Sequence of chain 1.A:
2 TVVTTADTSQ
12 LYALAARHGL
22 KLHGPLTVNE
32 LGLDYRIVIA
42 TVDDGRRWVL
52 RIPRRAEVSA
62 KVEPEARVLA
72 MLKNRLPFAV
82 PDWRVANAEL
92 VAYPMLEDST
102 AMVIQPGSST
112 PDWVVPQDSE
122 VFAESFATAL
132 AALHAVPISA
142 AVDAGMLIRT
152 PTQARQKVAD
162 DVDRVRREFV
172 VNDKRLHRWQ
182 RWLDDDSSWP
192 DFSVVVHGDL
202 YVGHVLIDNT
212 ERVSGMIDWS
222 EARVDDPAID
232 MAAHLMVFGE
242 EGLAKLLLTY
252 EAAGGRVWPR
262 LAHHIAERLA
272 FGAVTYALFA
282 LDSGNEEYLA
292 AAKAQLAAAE

Binding-site contacts:
Ligand atom O8 contacts residue ASP200 of chain 2.A at 2.7 Å (salt-bridge).
Ligand atom C25 contacts residue PHE280 of chain 2.A at 3.9 Å (hydrophobic).
Ligand atom C30 contacts residue ALA234 of chain 2.A at 3.8 Å (hydrophobic).
Ligand atom C33 contacts residue TYR277 of chain 2.A at 4.2 Å (hydrophobic).
Ligand atom C15 contacts residue LEU270 of chain 2.A at 4.2 Å (hydrophobic).
Ligand atom C36 contacts residue VAL3 of chain 1.A at 4.2 Å (hydrophobic).
Ligand atom O8 contacts residue HIS205 of chain 2.A at 4.1 Å.
Ligand atom C35 contacts residue ILE105 of chain 2.A at 4.0 Å (hydrophobic).
Ligand atom O5 contacts residue ALA233 of chain 2.A at 4.3 Å.
Ligand atom N1 contacts residue ASP200 of chain 2.A at 2.7 Å (salt-bridge).
Ligand atom C28 contacts residue ASP200 of chain 2.A at 3.2 Å.
Ligand atom O6 contacts residue GLY273 of chain 2.A at 4.3 Å.
Ligand atom C29 contacts residue PHE280 of chain 2.A at 4.2 Å (hydrophobic).
Ligand atom O2 contacts residue TYR202 of chain 2.A at 4.0 Å.
Ligand atom O6 contacts residue THR276 of chain 2.A at 3.9 Å.
Ligand atom C22 contacts residue ASP200 of chain 2.A at 4.1 Å.
Ligand atom C34 contacts residue SER110 of chain 2.A at 3.6 Å.
Ligand atom C30 contacts residue TYR202 of chain 2.A at 4.2 Å (hydrophobic).
Ligand atom C24 contacts residue ASP200 of chain 2.A at 3.4 Å.
Ligand atom C4 contacts residue TYR202 of chain 2.A at 4.3 Å (hydrophobic).
Ligand atom C21 contacts residue TYR277 of chain 2.A at 4.1 Å (hydrophobic).
Ligand atom C21 contacts residue THR276 of chain 2.A at 4.3 Å.
Ligand atom C17 contacts residue GLY273 of chain 2.A at 3.9 Å.
Ligand atom C31 contacts residue TYR202 of chain 2.A at 3.5 Å (hydrophobic).
Ligand atom C36 contacts residue MET103 of chain 2.A at 3.8 Å (hydrophobic).
Ligand atom C2 contacts residue TYR202 of chain 2.A at 3.7 Å (hydrophobic).
Ligand atom C31 contacts residue ASP200 of chain 2.A at 4.2 Å.
Ligand atom C20 contacts residue ALA233 of chain 2.A at 3.9 Å (hydrophobic).
Ligand atom O1 contacts residue MET237 of chain 2.A at 4.0 Å.
Ligand atom C32 contacts residue TYR277 of chain 2.A at 3.7 Å (hydrophobic).
Ligand atom C35 contacts residue MET103 of chain 2.A at 3.8 Å (hydrophobic).
Ligand atom C28 contacts residue GLU222 of chain 2.A at 4.0 Å.
Ligand atom C23 contacts residue ASP200 of chain 2.A at 3.5 Å.
Ligand atom C29 contacts residue ASP200 of chain 2.A at 3.6 Å.
Ligand atom O5 contacts residue LEU270 of chain 2.A at 4.2 Å.
Ligand atom C21 contacts residue GLY273 of chain 2.A at 3.8 Å.
Ligand atom C27 contacts residue TYR277 of chain 2.A at 4.1 Å (hydrophobic).
Ligand atom C27 contacts residue THR276 of chain 2.A at 4.2 Å.
Ligand atom C27 contacts residue PHE280 of chain 2.A at 3.5 Å (hydrophobic).
Ligand atom C30 contacts residue MET237 of chain 2.A at 4.2 Å (hydrophobic).

The protein below binds the small molecule below.
Small molecule (SMILES): CO[C@H]1C[C@H](O[C@H]2[C@H](C)[C@@H](O[C@@H]3O[C@H](C)C[C@H](N(C)C)[C@H]3O)[C@@H](C)C[C@]3(CO3)C(=O)[C@H](C)[C@@H](O)[C@@H](C)[C@@H](C)OC(=O)[C@@H]2C)O[C@@H](C)[C@@H]1O

Sequence of chain 2.A:
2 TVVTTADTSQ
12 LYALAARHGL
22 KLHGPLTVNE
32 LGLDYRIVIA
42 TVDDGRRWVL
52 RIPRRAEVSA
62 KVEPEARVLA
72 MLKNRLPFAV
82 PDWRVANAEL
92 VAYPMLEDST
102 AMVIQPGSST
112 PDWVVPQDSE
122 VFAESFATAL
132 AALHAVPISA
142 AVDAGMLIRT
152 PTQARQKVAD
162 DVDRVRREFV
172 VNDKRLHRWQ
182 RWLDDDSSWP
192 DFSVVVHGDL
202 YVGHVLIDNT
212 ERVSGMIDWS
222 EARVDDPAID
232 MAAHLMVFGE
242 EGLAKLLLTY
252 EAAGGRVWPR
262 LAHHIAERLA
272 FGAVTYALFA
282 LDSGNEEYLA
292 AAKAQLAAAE